Sequence of chain 1.C:
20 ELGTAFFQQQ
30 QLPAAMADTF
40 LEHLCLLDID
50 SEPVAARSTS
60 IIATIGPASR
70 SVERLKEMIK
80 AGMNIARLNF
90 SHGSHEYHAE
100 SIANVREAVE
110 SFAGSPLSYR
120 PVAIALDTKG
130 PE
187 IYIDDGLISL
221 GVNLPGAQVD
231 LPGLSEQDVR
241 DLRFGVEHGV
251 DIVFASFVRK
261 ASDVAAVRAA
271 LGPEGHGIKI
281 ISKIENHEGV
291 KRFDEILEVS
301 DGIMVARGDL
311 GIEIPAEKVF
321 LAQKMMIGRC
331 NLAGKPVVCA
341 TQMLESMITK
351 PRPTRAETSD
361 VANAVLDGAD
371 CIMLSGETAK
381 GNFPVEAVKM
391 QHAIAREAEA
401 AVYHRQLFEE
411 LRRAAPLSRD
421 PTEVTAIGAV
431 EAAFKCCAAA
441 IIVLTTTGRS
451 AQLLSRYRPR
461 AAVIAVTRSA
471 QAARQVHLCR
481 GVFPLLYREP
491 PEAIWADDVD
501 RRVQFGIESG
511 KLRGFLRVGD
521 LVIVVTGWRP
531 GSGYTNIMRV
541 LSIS

This protein binds this small molecule.
Small molecule (SMILES): CC(=O)C(=O)O

Binding-site contacts:
Ligand atom O3 contacts residue GLU285 of chain 1.C at 4.2 Å.
Ligand atom C contacts residue GLU285 of chain 1.C at 4.0 Å.
Ligand atom OXT contacts residue MN1 of chain 1.S at 2.4 Å.
Ligand atom CA contacts residue ARG86 of chain 1.C at 4.4 Å.
Ligand atom OXT contacts residue ALA306 of chain 1.C at 4.0 Å.
Ligand atom CB contacts residue MN1 of chain 1.S at 4.5 Å.
Ligand atom O contacts residue ARG307 of chain 1.C at 3.3 Å (salt-bridge).
Ligand atom O contacts residue ALA306 of chain 1.C at 3.1 Å.
Ligand atom C contacts residue ASP309 of chain 1.C at 4.0 Å.
Ligand atom CB contacts residue ARG86 of chain 1.C at 3.9 Å.
Ligand atom OXT contacts residue GLU285 of chain 1.C at 3.4 Å (salt-bridge).
Ligand atom CB contacts residue THR341 of chain 1.C at 3.8 Å.
Ligand atom OXT contacts residue THR341 of chain 1.C at 4.3 Å.
Ligand atom O contacts residue THR341 of chain 1.C at 2.5 Å (h-bond).
Ligand atom OXT contacts residue ASP309 of chain 1.C at 3.0 Å (salt-bridge).
Ligand atom C contacts residue MN1 of chain 1.S at 3.1 Å.
Ligand atom O contacts residue GLY308 of chain 1.C at 3.0 Å (h-bond).
Ligand atom C contacts residue ARG307 of chain 1.C at 4.5 Å.
Ligand atom OXT contacts residue GLY308 of chain 1.C at 3.5 Å.
Ligand atom CA contacts residue THR341 of chain 1.C at 3.9 Å.
Ligand atom O contacts residue ASP309 of chain 1.C at 4.2 Å.
Ligand atom CA contacts residue ALA306 of chain 1.C at 4.1 Å (hydrophobic).
Ligand atom O3 contacts residue LYS283 of chain 1.C at 3.4 Å (salt-bridge).
Ligand atom CB contacts residue LYS283 of chain 1.C at 3.7 Å.
Ligand atom CB contacts residue MET304 of chain 1.C at 3.6 Å (hydrophobic).
Ligand atom CA contacts residue MN1 of chain 1.S at 3.1 Å.
Ligand atom C contacts residue GLY308 of chain 1.C at 3.8 Å.
Ligand atom CB contacts residue MET373 of chain 1.C at 3.7 Å (hydrophobic).
Ligand atom O3 contacts residue MN1 of chain 1.S at 2.6 Å.
Ligand atom C contacts residue ALA306 of chain 1.C at 3.6 Å (hydrophobic).
Ligand atom O3 contacts residue ARG86 of chain 1.C at 3.9 Å.
Ligand atom CB contacts residue ALA306 of chain 1.C at 4.2 Å (hydrophobic).
Ligand atom CB contacts residue ALA340 of chain 1.C at 4.4 Å (hydrophobic).
Ligand atom C contacts residue THR341 of chain 1.C at 3.4 Å.
Ligand atom CA contacts residue GLU285 of chain 1.C at 4.2 Å.
Ligand atom O contacts residue MN1 of chain 1.S at 4.3 Å.
Ligand atom CA contacts residue LYS283 of chain 1.C at 3.8 Å.